Sequence of chain 1.D:
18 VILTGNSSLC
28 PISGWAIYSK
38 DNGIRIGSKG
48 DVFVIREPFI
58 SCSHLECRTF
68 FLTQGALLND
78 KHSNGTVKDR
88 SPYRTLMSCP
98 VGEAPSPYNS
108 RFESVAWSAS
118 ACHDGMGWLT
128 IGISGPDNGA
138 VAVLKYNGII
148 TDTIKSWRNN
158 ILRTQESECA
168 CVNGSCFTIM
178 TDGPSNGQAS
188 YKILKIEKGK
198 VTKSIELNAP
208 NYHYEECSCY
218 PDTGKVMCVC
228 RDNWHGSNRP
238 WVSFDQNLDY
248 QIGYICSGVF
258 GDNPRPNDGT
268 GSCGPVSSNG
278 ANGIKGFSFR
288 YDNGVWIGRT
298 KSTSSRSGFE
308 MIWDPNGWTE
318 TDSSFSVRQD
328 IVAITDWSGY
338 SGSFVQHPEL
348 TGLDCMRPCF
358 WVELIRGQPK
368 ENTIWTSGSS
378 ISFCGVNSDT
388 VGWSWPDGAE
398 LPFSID

A small-molecule ligand and the protein it binds are described below.
Small molecule (SMILES): CC(=O)N[C@@H]1[C@@H](O)[C@H](O)[C@@H](CO)O[C@H]1O

Binding-site contacts:
Ligand atom C2 contacts residue ASN23 of chain 1.D at 2.5 Å.
Ligand atom C7 contacts residue ASN23 of chain 1.D at 3.3 Å.
Ligand atom O7 contacts residue ASN23 of chain 1.D at 3.2 Å (h-bond).
Ligand atom C8 contacts residue SER24 of chain 1.D at 4.0 Å.
Ligand atom O5 contacts residue ASN23 of chain 1.D at 2.4 Å (h-bond).
Ligand atom C8 contacts residue ASN23 of chain 1.D at 3.6 Å.
Ligand atom C3 contacts residue ASN23 of chain 1.D at 3.8 Å.
Ligand atom N2 contacts residue ASN23 of chain 1.D at 2.9 Å (h-bond).
Ligand atom C4 contacts residue ASN23 of chain 1.D at 4.3 Å.
Ligand atom C1 contacts residue ASN23 of chain 1.D at 1.4 Å.
Ligand atom C5 contacts residue ASN23 of chain 1.D at 3.7 Å.